This protein binds this small molecule.
Small molecule (SMILES): CC(=O)N[C@@H]1[C@@H](O)[C@H](O)[C@@H](CO)O[C@H]1O

Sequence of chain 1.A:
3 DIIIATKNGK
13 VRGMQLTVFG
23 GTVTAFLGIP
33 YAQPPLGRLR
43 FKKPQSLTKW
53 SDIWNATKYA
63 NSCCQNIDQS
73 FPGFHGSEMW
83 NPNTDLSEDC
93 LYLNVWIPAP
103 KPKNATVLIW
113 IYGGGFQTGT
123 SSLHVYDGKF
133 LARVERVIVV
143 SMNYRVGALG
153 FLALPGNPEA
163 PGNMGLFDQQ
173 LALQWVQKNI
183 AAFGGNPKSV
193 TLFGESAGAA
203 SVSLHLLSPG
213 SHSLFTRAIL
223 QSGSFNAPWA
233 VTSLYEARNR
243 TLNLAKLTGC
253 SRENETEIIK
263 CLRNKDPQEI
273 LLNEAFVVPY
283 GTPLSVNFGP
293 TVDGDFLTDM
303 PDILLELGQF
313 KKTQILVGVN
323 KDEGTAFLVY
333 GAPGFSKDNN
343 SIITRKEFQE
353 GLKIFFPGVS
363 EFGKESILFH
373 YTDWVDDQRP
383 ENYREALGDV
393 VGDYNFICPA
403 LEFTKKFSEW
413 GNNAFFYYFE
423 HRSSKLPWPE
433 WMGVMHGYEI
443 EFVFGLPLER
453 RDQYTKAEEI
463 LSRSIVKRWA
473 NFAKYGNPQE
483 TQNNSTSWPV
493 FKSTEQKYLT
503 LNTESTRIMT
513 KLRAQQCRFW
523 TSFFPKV

Binding-site contacts:
Ligand atom C2 contacts residue ASN57 of chain 1.A at 2.3 Å.
Ligand atom O5 contacts residue ARG14 of chain 1.A at 4.2 Å.
Ligand atom O4 contacts residue ARG14 of chain 1.A at 4.1 Å.
Ligand atom C5 contacts residue ARG14 of chain 1.A at 4.0 Å.
Ligand atom O7 contacts residue ASN57 of chain 1.A at 4.1 Å.
Ligand atom C5 contacts residue ASN57 of chain 1.A at 3.7 Å.
Ligand atom C4 contacts residue ASN57 of chain 1.A at 4.2 Å.
Ligand atom O5 contacts residue ASN57 of chain 1.A at 2.4 Å (h-bond).
Ligand atom C3 contacts residue ASN57 of chain 1.A at 3.7 Å.
Ligand atom C1 contacts residue ARG14 of chain 1.A at 3.9 Å.
Ligand atom C7 contacts residue ASN57 of chain 1.A at 3.4 Å.
Ligand atom C1 contacts residue ASN57 of chain 1.A at 1.5 Å.
Ligand atom N2 contacts residue ASN57 of chain 1.A at 2.8 Å (h-bond).
Ligand atom C8 contacts residue ASN57 of chain 1.A at 3.8 Å.